Sequence of chain 2.A:
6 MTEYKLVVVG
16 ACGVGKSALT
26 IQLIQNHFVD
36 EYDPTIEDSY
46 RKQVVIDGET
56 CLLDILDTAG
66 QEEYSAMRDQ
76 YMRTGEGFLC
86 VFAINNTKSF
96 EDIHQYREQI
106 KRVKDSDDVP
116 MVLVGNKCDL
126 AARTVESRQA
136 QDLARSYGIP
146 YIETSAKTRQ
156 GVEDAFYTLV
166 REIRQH

This protein binds this small molecule.
Small molecule (SMILES): Nc1nc2c(ncn2[C@@H]2O[C@H](CO[P](=O)(O)O[P](=O)(O)NP(=O)(O)O)[C@@H](O)[C@H]2O)c(=O)[nH]1

Binding-site contacts:
Ligand atom O1B contacts residue LYS21 of chain 2.A at 2.8 Å (salt-bridge).
Ligand atom O6 contacts residue SER150 of chain 2.A at 3.4 Å.
Ligand atom O6 contacts residue LYS152 of chain 2.A at 3.5 Å (salt-bridge).
Ligand atom N3B contacts residue MG1 of chain 2.C at 3.3 Å.
Ligand atom O1G contacts residue MG1 of chain 2.C at 2.0 Å.
Ligand atom O2G contacts residue PRO39 of chain 2.A at 3.4 Å.
Ligand atom O2' contacts residue PHE33 of chain 2.A at 3.2 Å.
Ligand atom O6 contacts residue ALA151 of chain 2.A at 2.8 Å (h-bond).
Ligand atom N2 contacts residue LEU125 of chain 2.A at 3.5 Å.
Ligand atom N2 contacts residue ASP124 of chain 2.A at 3.0 Å (salt-bridge).
Ligand atom O2G contacts residue TYR37 of chain 2.A at 2.5 Å (h-bond).
Ligand atom O1A contacts residue GLY20 of chain 2.A at 3.2 Å.
Ligand atom O4' contacts residue LYS122 of chain 2.A at 3.2 Å (salt-bridge).
Ligand atom O6 contacts residue ASP124 of chain 2.A at 3.5 Å (salt-bridge).
Ligand atom O3G contacts residue GLY65 of chain 2.A at 2.7 Å (h-bond).
Ligand atom O1A contacts residue SER22 of chain 2.A at 3.3 Å (h-bond).
Ligand atom PB contacts residue MG1 of chain 2.C at 3.2 Å.
Ligand atom O1B contacts residue VAL19 of chain 2.A at 3.3 Å (h-bond).
Ligand atom N3B contacts residue TYR37 of chain 2.A at 3.4 Å.
Ligand atom O3A contacts residue GLY18 of chain 2.A at 3.5 Å.
Ligand atom O1B contacts residue GLY20 of chain 2.A at 3.0 Å (h-bond).
Ligand atom O3A contacts residue GLY20 of chain 2.A at 3.2 Å (h-bond).
Ligand atom O1B contacts residue GLY18 of chain 2.A at 3.6 Å (h-bond).
Ligand atom O3G contacts residue LYS21 of chain 2.A at 2.6 Å (salt-bridge).
Ligand atom O2' contacts residue VAL34 of chain 2.A at 2.7 Å (h-bond).
Ligand atom O1G contacts residue THR40 of chain 2.A at 3.0 Å (h-bond).
Ligand atom O2B contacts residue SER22 of chain 2.A at 3.0 Å (h-bond).
Ligand atom O1A contacts residue ALA23 of chain 2.A at 2.9 Å (h-bond).
Ligand atom O6 contacts residue LYS122 of chain 2.A at 3.3 Å.
Ligand atom O2' contacts residue ASP35 of chain 2.A at 3.0 Å (salt-bridge).
Ligand atom N1 contacts residue ASP124 of chain 2.A at 2.9 Å (salt-bridge).
Ligand atom O3' contacts residue ASP35 of chain 2.A at 2.8 Å (salt-bridge).
Ligand atom C8 contacts residue GLY20 of chain 2.A at 3.6 Å.
Ligand atom N3B contacts residue GLY18 of chain 2.A at 3.1 Å (h-bond).
Ligand atom O6 contacts residue ASN121 of chain 2.A at 3.3 Å (h-bond).
Ligand atom PG contacts residue MG1 of chain 2.C at 3.2 Å.
Ligand atom C2' contacts residue VAL34 of chain 2.A at 3.5 Å (hydrophobic).
Ligand atom O2A contacts residue TYR37 of chain 2.A at 3.3 Å.
Ligand atom O2B contacts residue MG1 of chain 2.C at 2.0 Å.
Ligand atom N7 contacts residue ASN121 of chain 2.A at 3.2 Å (h-bond).